Sequence of chain 1.B:
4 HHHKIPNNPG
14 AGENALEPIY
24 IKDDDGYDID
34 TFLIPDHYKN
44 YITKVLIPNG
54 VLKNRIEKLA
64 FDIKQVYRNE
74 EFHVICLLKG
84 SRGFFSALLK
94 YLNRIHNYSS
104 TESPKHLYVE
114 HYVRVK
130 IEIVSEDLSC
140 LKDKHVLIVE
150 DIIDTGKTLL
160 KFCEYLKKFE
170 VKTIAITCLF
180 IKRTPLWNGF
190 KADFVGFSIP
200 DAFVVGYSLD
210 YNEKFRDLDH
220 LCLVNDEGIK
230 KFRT

Binding-site contacts:
Ligand atom OAI contacts residue THR154 of chain 1.B at 3.4 Å (h-bond).
Ligand atom OAE contacts residue THR154 of chain 1.B at 2.8 Å (h-bond).
Ligand atom OAD contacts residue MG1 of chain 1.Q at 2.2 Å.
Ligand atom OAH contacts residue GLY83 of chain 1.B at 3.5 Å (h-bond).
Ligand atom O6 contacts residue VAL203 of chain 1.B at 3.3 Å (h-bond).
Ligand atom C8 contacts residue ASP153 of chain 1.B at 3.8 Å.
Ligand atom CAN contacts residue ILE151 of chain 1.B at 3.5 Å (hydrophobic).
Ligand atom PBE contacts residue MG1 of chain 1.Q at 3.4 Å.
Ligand atom OAJ contacts residue GLY155 of chain 1.B at 2.8 Å (h-bond).
Ligand atom CAZ contacts residue THR157 of chain 1.B at 3.5 Å.
Ligand atom N1 contacts residue PHE202 of chain 1.B at 3.4 Å.
Ligand atom OAT contacts residue ILE151 of chain 1.B at 3.7 Å.
Ligand atom N1 contacts residue VAL203 of chain 1.B at 2.9 Å (h-bond).
Ligand atom N2 contacts residue LEU208 of chain 1.B at 3.4 Å.
Ligand atom C2 contacts residue PHE202 of chain 1.B at 3.6 Å (hydrophobic).
Ligand atom PBF contacts residue THR154 of chain 1.B at 3.5 Å.
Ligand atom C6 contacts residue PHE202 of chain 1.B at 3.5 Å (hydrophobic).
Ligand atom OAJ contacts residue THR154 of chain 1.B at 3.1 Å (h-bond).
Ligand atom OAJ contacts residue ASP153 of chain 1.B at 2.9 Å (salt-bridge).
Ligand atom C2 contacts residue VAL203 of chain 1.B at 3.2 Å (hydrophobic).
Ligand atom OAG contacts residue LYS82 of chain 1.B at 3.2 Å (salt-bridge).
Ligand atom O6 contacts residue ALA201 of chain 1.B at 3.4 Å (h-bond).
Ligand atom N2 contacts residue ASP209 of chain 1.B at 3.1 Å (salt-bridge).
Ligand atom N2 contacts residue VAL203 of chain 1.B at 2.7 Å (h-bond).
Ligand atom O6 contacts residue PHE202 of chain 1.B at 3.4 Å.
Ligand atom OAF contacts residue GLU149 of chain 1.B at 3.3 Å (salt-bridge).
Ligand atom N7 contacts residue ASP153 of chain 1.B at 3.6 Å.
Ligand atom OAB contacts residue MG1 of chain 1.Q at 2.0 Å.
Ligand atom OAE contacts residue ASP153 of chain 1.B at 3.3 Å.
Ligand atom OAD contacts residue ARG215 of chain 1.B at 3.2 Å (salt-bridge).
Ligand atom OAD contacts residue ASP209 of chain 1.B at 3.1 Å (salt-bridge).
Ligand atom O6 contacts residue LYS181 of chain 1.B at 2.8 Å (salt-bridge).
Ligand atom OAG contacts residue ARG215 of chain 1.B at 3.3 Å (salt-bridge).
Ligand atom PBF contacts residue THR157 of chain 1.B at 3.7 Å.
Ligand atom CAU contacts residue MG1 of chain 1.Q at 3.1 Å.
Ligand atom C5 contacts residue ILE151 of chain 1.B at 3.8 Å (hydrophobic).
Ligand atom OAI contacts residue THR157 of chain 1.B at 2.7 Å (h-bond).
Ligand atom CAM contacts residue MG1 of chain 1.Q at 3.6 Å.
Ligand atom OAI contacts residue LYS156 of chain 1.B at 3.3 Å (salt-bridge).
Ligand atom OAF contacts residue THR157 of chain 1.B at 3.2 Å (h-bond).

The small molecule below binds the protein below.
Small molecule (SMILES): Nc1nc2c(ncn2[C@@H]2CN(C(=O)CCP(=O)(O)O)C[C@H]2OC[C@@H](O)P(=O)(O)O)c(=O)[nH]1